Sequence of chain 24.E:
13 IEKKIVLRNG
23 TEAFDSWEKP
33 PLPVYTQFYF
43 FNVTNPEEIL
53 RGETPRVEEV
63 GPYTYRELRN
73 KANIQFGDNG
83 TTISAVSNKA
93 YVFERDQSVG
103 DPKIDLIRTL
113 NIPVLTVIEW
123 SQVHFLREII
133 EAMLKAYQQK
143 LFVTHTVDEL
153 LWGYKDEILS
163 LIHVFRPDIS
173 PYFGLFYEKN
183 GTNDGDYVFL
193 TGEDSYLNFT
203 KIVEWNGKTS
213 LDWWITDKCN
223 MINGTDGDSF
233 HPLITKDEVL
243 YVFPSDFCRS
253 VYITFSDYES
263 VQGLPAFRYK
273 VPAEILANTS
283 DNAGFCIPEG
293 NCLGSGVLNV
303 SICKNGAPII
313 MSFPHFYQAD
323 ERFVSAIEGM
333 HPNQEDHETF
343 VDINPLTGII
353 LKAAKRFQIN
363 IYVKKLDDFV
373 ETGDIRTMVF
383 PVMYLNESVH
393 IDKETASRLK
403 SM

This small molecule binds to this protein.
Small molecule (SMILES): CC(=O)N[C@@H]1[C@@H](O)[C@H](O)[C@@H](CO)O[C@H]1O

Binding-site contacts:
Ligand atom C2 contacts residue LEU192 of chain 24.E at 4.3 Å (hydrophobic).
Ligand atom C1 contacts residue LEU192 of chain 24.E at 3.9 Å (hydrophobic).
Ligand atom C4 contacts residue ASN200 of chain 24.E at 3.8 Å.
Ligand atom N2 contacts residue LEU192 of chain 24.E at 3.5 Å.
Ligand atom C8 contacts residue VAL205 of chain 24.E at 3.7 Å (hydrophobic).
Ligand atom O5 contacts residue ASN200 of chain 24.E at 2.5 Å (h-bond).
Ligand atom O7 contacts residue ASN200 of chain 24.E at 3.3 Å (h-bond).
Ligand atom N2 contacts residue ASN200 of chain 24.E at 3.3 Å (h-bond).
Ligand atom C5 contacts residue ASN200 of chain 24.E at 3.3 Å.
Ligand atom C1 contacts residue ASN200 of chain 24.E at 1.4 Å.
Ligand atom C6 contacts residue ASN200 of chain 24.E at 3.3 Å.
Ligand atom C7 contacts residue ASN200 of chain 24.E at 3.6 Å.
Ligand atom C8 contacts residue LEU192 of chain 24.E at 3.7 Å (hydrophobic).
Ligand atom C6 contacts residue SER197 of chain 24.E at 4.3 Å.
Ligand atom C2 contacts residue ASN200 of chain 24.E at 2.5 Å.
Ligand atom C7 contacts residue LEU192 of chain 24.E at 3.8 Å (hydrophobic).
Ligand atom O7 contacts residue LYS203 of chain 24.E at 4.0 Å.
Ligand atom C6 contacts residue LEU199 of chain 24.E at 4.1 Å (hydrophobic).
Ligand atom C3 contacts residue ASN200 of chain 24.E at 3.7 Å.
Ligand atom O6 contacts residue ASN200 of chain 24.E at 3.0 Å (h-bond).
Ligand atom O5 contacts residue SER197 of chain 24.E at 4.0 Å.
Ligand atom C5 contacts residue SER197 of chain 24.E at 4.2 Å.